Sequence of chain 1.A:
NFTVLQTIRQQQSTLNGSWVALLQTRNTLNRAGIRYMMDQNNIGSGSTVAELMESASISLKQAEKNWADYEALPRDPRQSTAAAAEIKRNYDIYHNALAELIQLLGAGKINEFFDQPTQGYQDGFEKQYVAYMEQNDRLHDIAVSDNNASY

This protein binds this small molecule.
Small molecule (SMILES): N[C@@H](CO)C(=O)O

Binding-site contacts:
Ligand atom CA contacts residue LEU119 of chain 1.A at 4.5 Å (hydrophobic).
Ligand atom OXT contacts residue THR136 of chain 1.A at 3.4 Å (h-bond).
Ligand atom C contacts residue ARG44 of chain 1.A at 3.1 Å.
Ligand atom CB contacts residue PHE132 of chain 1.A at 3.4 Å (hydrophobic).
Ligand atom CB contacts residue PHE131 of chain 1.A at 3.4 Å (hydrophobic).
Ligand atom CA contacts residue THR136 of chain 1.A at 3.1 Å.
Ligand atom N contacts residue ASP133 of chain 1.A at 4.2 Å.
Ligand atom N contacts residue THR136 of chain 1.A at 3.0 Å (h-bond).
Ligand atom OG contacts residue PHE131 of chain 1.A at 3.1 Å.
Ligand atom CA contacts residue GLN134 of chain 1.A at 3.8 Å.
Ligand atom N contacts residue GLN134 of chain 1.A at 2.5 Å (h-bond).
Ligand atom CA contacts residue ARG49 of chain 1.B at 4.5 Å.
Ligand atom OXT contacts residue ARG44 of chain 1.A at 2.5 Å (salt-bridge).
Ligand atom CB contacts residue ARG49 of chain 1.B at 4.3 Å.
Ligand atom OXT contacts residue GLN137 of chain 1.A at 4.2 Å.
Ligand atom CB contacts residue ASN48 of chain 1.A at 3.8 Å.
Ligand atom C contacts residue THR136 of chain 1.A at 3.1 Å.
Ligand atom OXT contacts residue ARG49 of chain 1.B at 3.1 Å (salt-bridge).
Ligand atom OG contacts residue PHE132 of chain 1.A at 4.3 Å.
Ligand atom OG contacts residue ASN48 of chain 1.A at 2.6 Å (h-bond).
Ligand atom CA contacts residue PHE132 of chain 1.A at 3.8 Å (hydrophobic).
Ligand atom OXT contacts residue GLN134 of chain 1.A at 4.0 Å.
Ligand atom C contacts residue ARG49 of chain 1.B at 3.7 Å.
Ligand atom O contacts residue ASN48 of chain 1.A at 3.6 Å (h-bond).
Ligand atom O contacts residue ARG49 of chain 1.B at 4.0 Å.
Ligand atom N contacts residue PHE131 of chain 1.A at 2.9 Å (h-bond).
Ligand atom O contacts residue LEU119 of chain 1.A at 4.5 Å.
Ligand atom N contacts residue PHE132 of chain 1.A at 2.8 Å (h-bond).
Ligand atom O contacts residue ARG44 of chain 1.A at 2.7 Å (salt-bridge).
Ligand atom CA contacts residue PHE131 of chain 1.A at 3.3 Å (hydrophobic).
Ligand atom C contacts residue GLN134 of chain 1.A at 4.3 Å.
Ligand atom O contacts residue THR136 of chain 1.A at 3.5 Å (h-bond).

Sequence of chain 1.B:
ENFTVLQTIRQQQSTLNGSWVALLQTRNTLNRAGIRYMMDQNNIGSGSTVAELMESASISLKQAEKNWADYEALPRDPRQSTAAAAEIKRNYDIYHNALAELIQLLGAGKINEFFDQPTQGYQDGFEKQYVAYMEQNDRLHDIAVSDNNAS